Sequence of chain 1.A:
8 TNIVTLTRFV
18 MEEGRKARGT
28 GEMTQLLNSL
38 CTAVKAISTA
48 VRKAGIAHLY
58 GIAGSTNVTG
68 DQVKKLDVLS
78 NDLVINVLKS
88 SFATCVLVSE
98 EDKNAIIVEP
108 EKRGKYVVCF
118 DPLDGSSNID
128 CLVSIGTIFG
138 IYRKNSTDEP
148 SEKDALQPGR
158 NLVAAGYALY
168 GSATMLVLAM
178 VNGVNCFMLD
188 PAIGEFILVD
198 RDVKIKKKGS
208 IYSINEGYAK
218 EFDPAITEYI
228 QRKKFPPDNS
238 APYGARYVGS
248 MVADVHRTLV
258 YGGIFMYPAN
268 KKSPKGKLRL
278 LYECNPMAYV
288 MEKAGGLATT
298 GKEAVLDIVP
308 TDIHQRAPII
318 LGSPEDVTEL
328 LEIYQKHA

The small molecule below binds the protein below.
Small molecule (SMILES): O=P(O)(O)OC[C@H]1O[C@](O)(CO)[C@@H](O)[C@@H]1O

Sequence of chain 1.B:
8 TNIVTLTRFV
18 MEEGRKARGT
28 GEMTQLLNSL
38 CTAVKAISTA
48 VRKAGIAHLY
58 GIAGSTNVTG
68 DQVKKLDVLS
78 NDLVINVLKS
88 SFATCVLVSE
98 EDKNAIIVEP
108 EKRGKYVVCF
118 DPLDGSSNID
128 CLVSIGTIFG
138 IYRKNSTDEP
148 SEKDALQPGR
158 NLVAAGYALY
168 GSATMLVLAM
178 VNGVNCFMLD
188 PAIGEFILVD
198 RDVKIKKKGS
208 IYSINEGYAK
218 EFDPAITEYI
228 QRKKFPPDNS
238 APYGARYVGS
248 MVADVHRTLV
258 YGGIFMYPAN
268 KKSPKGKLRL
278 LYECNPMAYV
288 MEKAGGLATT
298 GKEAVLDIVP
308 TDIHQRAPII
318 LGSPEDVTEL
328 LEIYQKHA

Binding-site contacts:
Ligand atom O2 contacts residue GLY246 of chain 1.B at 3.9 Å.
Ligand atom C1 contacts residue GLU280 of chain 1.B at 3.5 Å.
Ligand atom P contacts residue TYR264 of chain 1.B at 3.6 Å.
Ligand atom C6 contacts residue LYS274 of chain 1.B at 3.6 Å.
Ligand atom O1 contacts residue LYS274 of chain 1.B at 3.7 Å.
Ligand atom C4 contacts residue MET248 of chain 1.B at 3.7 Å (hydrophobic).
Ligand atom O1P contacts residue LYS274 of chain 1.B at 3.8 Å.
Ligand atom O1 contacts residue PO41 of chain 1.M at 3.2 Å (h-bond).
Ligand atom O3P contacts residue TYR264 of chain 1.B at 3.7 Å.
Ligand atom O3P contacts residue TYR244 of chain 1.B at 2.6 Å (h-bond).
Ligand atom O6 contacts residue LYS274 of chain 1.B at 2.6 Å (salt-bridge).
Ligand atom O2P contacts residue LYS274 of chain 1.B at 3.8 Å.
Ligand atom O3 contacts residue ASP121 of chain 1.B at 2.9 Å (salt-bridge).
Ligand atom O3 contacts residue GLY246 of chain 1.B at 3.6 Å.
Ligand atom O4 contacts residue MET248 of chain 1.B at 3.3 Å (h-bond).
Ligand atom O1P contacts residue ARG243 of chain 1.A at 2.9 Å (salt-bridge).
Ligand atom C3 contacts residue ASP121 of chain 1.B at 3.6 Å.
Ligand atom C1 contacts residue PO41 of chain 1.M at 3.2 Å.
Ligand atom O3 contacts residue MET248 of chain 1.B at 2.8 Å (h-bond).
Ligand atom C3 contacts residue GLY246 of chain 1.B at 3.9 Å.
Ligand atom C3 contacts residue MET248 of chain 1.B at 3.5 Å (hydrophobic).
Ligand atom O3P contacts residue ASN212 of chain 1.B at 3.3 Å (h-bond).
Ligand atom O2P contacts residue TYR215 of chain 1.B at 2.9 Å (h-bond).
Ligand atom C6 contacts residue GLY246 of chain 1.B at 3.6 Å.
Ligand atom O2 contacts residue GLY122 of chain 1.B at 3.5 Å.
Ligand atom O2 contacts residue PO41 of chain 1.M at 3.6 Å.
Ligand atom C1 contacts residue ASP121 of chain 1.B at 3.6 Å.
Ligand atom C5 contacts residue LYS274 of chain 1.B at 3.8 Å.
Ligand atom P contacts residue ARG243 of chain 1.A at 3.8 Å.
Ligand atom C4 contacts residue GLY246 of chain 1.B at 3.2 Å.
Ligand atom O3P contacts residue ARG243 of chain 1.A at 3.2 Å (salt-bridge).
Ligand atom O3 contacts residue GLY122 of chain 1.B at 3.4 Å (h-bond).
Ligand atom O3 contacts residue SER247 of chain 1.B at 3.4 Å.
Ligand atom C1 contacts residue MG1 of chain 1.J at 3.6 Å.
Ligand atom O4 contacts residue GLY246 of chain 1.B at 3.7 Å.
Ligand atom O2P contacts residue TYR264 of chain 1.B at 2.4 Å (h-bond).
Ligand atom C6 contacts residue TYR244 of chain 1.B at 3.8 Å (hydrophobic).
Ligand atom O6 contacts residue TYR264 of chain 1.B at 3.5 Å.
Ligand atom P contacts residue LYS274 of chain 1.B at 3.7 Å.
Ligand atom O5 contacts residue LYS274 of chain 1.B at 3.0 Å (salt-bridge).